A small-molecule ligand and the protein it binds are described below.
Small molecule (SMILES): CC(C)C[C@H](NC(=O)[C@H](CC1=c2ccccc2=NC1)NC(=O)[C@H](CC(=O)O)NC(=O)[C@H](CC(=O)O)NC(=O)[C@H](Cc1ccccc1)NC(=O)[C@H](CO)NC(=O)[C@H](CC(N)=O)NC(=O)CN)C(=O)N[C@@H](C)C(=O)N[C@@H](CO)C(=O)N[C@@H](CCCCN)C(=O)NCC(N)=O

Binding-site contacts:
Ligand atom O contacts residue ASN109 of chain 1.F at 2.9 Å (h-bond).
Ligand atom CD2 contacts residue TRP144 of chain 1.A at 3.6 Å (hydrophobic).
Ligand atom CD2 contacts residue GOL1 of chain 1.T at 3.4 Å.
Ligand atom CD1 contacts residue TRP144 of chain 1.A at 3.6 Å (hydrophobic).
Ligand atom CB contacts residue LEU49 of chain 1.F at 3.6 Å (hydrophobic).
Ligand atom CB contacts residue TRP144 of chain 1.A at 3.6 Å (hydrophobic).
Ligand atom O contacts residue ARG108 of chain 1.F at 3.4 Å.
Ligand atom CG contacts residue SER69 of chain 1.F at 3.7 Å.
Ligand atom OD2 contacts residue ARG108 of chain 1.F at 3.3 Å (salt-bridge).
Ligand atom CG contacts residue ALA70 of chain 1.F at 3.5 Å (hydrophobic).
Ligand atom CG contacts residue LEU49 of chain 1.F at 3.3 Å (hydrophobic).
Ligand atom CG contacts residue ARG108 of chain 1.F at 3.6 Å.
Ligand atom OG contacts residue ALA141 of chain 1.A at 3.4 Å (h-bond).
Ligand atom OD1 contacts residue SER69 of chain 1.F at 3.6 Å.
Ligand atom CZ contacts residue TRP103 of chain 1.F at 3.6 Å (hydrophobic).
Ligand atom OD1 contacts residue SER76 of chain 1.F at 2.8 Å (h-bond).
Ligand atom OD1 contacts residue LEU49 of chain 1.F at 3.5 Å (h-bond).
Ligand atom CZ contacts residue GOL1 of chain 1.T at 3.4 Å.
Ligand atom OG contacts residue TRP144 of chain 1.A at 2.9 Å (h-bond).
Ligand atom OD1 contacts residue ARG108 of chain 1.F at 2.9 Å (salt-bridge).
Ligand atom CB contacts residue ALA141 of chain 1.A at 3.3 Å (hydrophobic).
Ligand atom CG contacts residue GOL1 of chain 1.T at 3.7 Å.
Ligand atom CG contacts residue TRP144 of chain 1.A at 3.6 Å (hydrophobic).
Ligand atom OD1 contacts residue ALA70 of chain 1.F at 3.7 Å.
Ligand atom ND2 contacts residue ALA70 of chain 1.F at 3.7 Å.
Ligand atom CG contacts residue SER69 of chain 1.F at 3.7 Å.
Ligand atom N contacts residue TRP144 of chain 1.A at 3.7 Å.
Ligand atom CB contacts residue ARG108 of chain 1.F at 3.6 Å.
Ligand atom CE2 contacts residue TRP103 of chain 1.F at 3.7 Å (hydrophobic).
Ligand atom CD1 contacts residue SER69 of chain 1.F at 3.5 Å.
Ligand atom ND2 contacts residue SER69 of chain 1.F at 2.9 Å (h-bond).
Ligand atom CG contacts residue SER76 of chain 1.F at 3.5 Å.
Ligand atom CE2 contacts residue GOL1 of chain 1.T at 3.3 Å.
Ligand atom CB contacts residue SER69 of chain 1.F at 3.6 Å.
Ligand atom OG contacts residue ASN142 of chain 1.A at 2.8 Å (h-bond).
Ligand atom CE1 contacts residue GOL1 of chain 1.T at 3.7 Å.
Ligand atom CB contacts residue ASN142 of chain 1.A at 3.7 Å.
Ligand atom ND2 contacts residue LEU49 of chain 1.F at 3.6 Å.
Ligand atom OD1 contacts residue SER69 of chain 1.F at 2.7 Å (h-bond).
Ligand atom OD2 contacts residue SER76 of chain 1.F at 3.6 Å.

Sequence of chain 1.F:
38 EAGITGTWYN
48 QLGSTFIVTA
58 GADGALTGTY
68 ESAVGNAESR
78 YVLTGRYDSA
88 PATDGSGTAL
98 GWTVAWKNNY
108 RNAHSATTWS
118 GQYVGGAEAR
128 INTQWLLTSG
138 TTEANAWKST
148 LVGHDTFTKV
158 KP

Sequence of chain 1.A:
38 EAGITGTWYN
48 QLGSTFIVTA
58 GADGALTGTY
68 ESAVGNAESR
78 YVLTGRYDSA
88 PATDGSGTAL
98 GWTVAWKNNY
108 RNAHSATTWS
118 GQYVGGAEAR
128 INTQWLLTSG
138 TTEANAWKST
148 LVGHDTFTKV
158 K